Binding-site contacts:
Ligand atom O1B contacts residue TYR201 of chain 2.A at 3.4 Å.
Ligand atom C4 contacts residue ILE24 of chain 2.C at 4.0 Å (hydrophobic).
Ligand atom C31 contacts residue PRO177 of chain 2.A at 3.9 Å (hydrophobic).
Ligand atom C4B contacts residue ASN228 of chain 2.A at 4.0 Å.
Ligand atom C5 contacts residue PHE233 of chain 2.A at 3.9 Å (hydrophobic).
Ligand atom C4B contacts residue TRP203 of chain 2.A at 3.6 Å (hydrophobic).
Ligand atom C5A contacts residue ASN228 of chain 2.A at 4.0 Å.
Ligand atom C5B contacts residue ILE113 of chain 2.A at 3.5 Å (hydrophobic).
Ligand atom C6B contacts residue ILE113 of chain 2.A at 4.0 Å (hydrophobic).
Ligand atom N3A contacts residue ILE113 of chain 2.A at 3.7 Å.
Ligand atom C5 contacts residue PHE155 of chain 2.A at 3.9 Å (hydrophobic).
Ligand atom O1A contacts residue ASN228 of chain 2.A at 3.7 Å.
Ligand atom N3A contacts residue ASP112 of chain 2.A at 2.8 Å (salt-bridge).
Ligand atom O1 contacts residue PHE155 of chain 2.A at 3.5 Å.
Ligand atom C2A contacts residue TRP203 of chain 2.A at 3.6 Å (hydrophobic).
Ligand atom C5B contacts residue ILE111 of chain 2.A at 4.0 Å (hydrophobic).
Ligand atom C6C contacts residue TYR201 of chain 2.A at 4.0 Å (hydrophobic).
Ligand atom O1B contacts residue MET230 of chain 2.A at 4.0 Å.
Ligand atom C3B contacts residue TRP203 of chain 2.A at 3.2 Å (hydrophobic).
Ligand atom C3B contacts residue ASN228 of chain 2.A at 4.0 Å.
Ligand atom N2 contacts residue PHE155 of chain 2.A at 3.6 Å.
Ligand atom C4A contacts residue THR114 of chain 2.A at 3.6 Å.
Ligand atom C3C contacts residue PHE135 of chain 2.A at 3.8 Å (hydrophobic).
Ligand atom C4C contacts residue PHE135 of chain 2.A at 3.7 Å (hydrophobic).
Ligand atom C2B contacts residue TRP203 of chain 2.A at 4.1 Å (hydrophobic).
Ligand atom O1 contacts residue PHE233 of chain 2.A at 3.1 Å.
Ligand atom C2B contacts residue TYR201 of chain 2.A at 3.4 Å (hydrophobic).
Ligand atom C7C contacts residue MET230 of chain 2.A at 4.0 Å (hydrophobic).
Ligand atom O1A contacts residue TRP203 of chain 2.A at 3.3 Å.
Ligand atom C4A contacts residue ASP112 of chain 2.A at 3.0 Å.
Ligand atom N2 contacts residue PHE233 of chain 2.A at 3.8 Å.
Ligand atom C5B contacts residue ASP112 of chain 2.A at 3.9 Å.
Ligand atom C5C contacts residue ILE111 of chain 2.A at 3.7 Å (hydrophobic).
Ligand atom C31 contacts residue ILE24 of chain 2.C at 3.6 Å (hydrophobic).
Ligand atom C5C contacts residue PHE135 of chain 2.A at 3.5 Å (hydrophobic).
Ligand atom C4 contacts residue VAL190 of chain 2.A at 3.8 Å (hydrophobic).
Ligand atom C2C contacts residue VAL192 of chain 2.A at 3.7 Å (hydrophobic).
Ligand atom C3 contacts residue PHE155 of chain 2.A at 4.0 Å (hydrophobic).
Ligand atom C4C contacts residue VAL192 of chain 2.A at 3.5 Å (hydrophobic).
Ligand atom C31 contacts residue VAL179 of chain 2.A at 3.5 Å (hydrophobic).

Sequence of chain 2.C:
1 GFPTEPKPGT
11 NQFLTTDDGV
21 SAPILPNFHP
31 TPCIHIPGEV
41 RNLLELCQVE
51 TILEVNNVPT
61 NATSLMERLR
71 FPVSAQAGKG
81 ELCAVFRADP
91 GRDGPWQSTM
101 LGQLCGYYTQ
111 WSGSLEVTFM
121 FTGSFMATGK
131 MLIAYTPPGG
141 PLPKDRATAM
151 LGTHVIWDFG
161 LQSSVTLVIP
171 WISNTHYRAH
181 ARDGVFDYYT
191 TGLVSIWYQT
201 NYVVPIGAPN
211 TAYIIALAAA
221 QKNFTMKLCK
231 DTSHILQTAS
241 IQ

A small-molecule ligand and the protein it binds are described below.
Small molecule (SMILES): Cc1cc(CCCCCCCOc2ccc(C3=NCCO3)cc2)on1

Sequence of chain 2.A:
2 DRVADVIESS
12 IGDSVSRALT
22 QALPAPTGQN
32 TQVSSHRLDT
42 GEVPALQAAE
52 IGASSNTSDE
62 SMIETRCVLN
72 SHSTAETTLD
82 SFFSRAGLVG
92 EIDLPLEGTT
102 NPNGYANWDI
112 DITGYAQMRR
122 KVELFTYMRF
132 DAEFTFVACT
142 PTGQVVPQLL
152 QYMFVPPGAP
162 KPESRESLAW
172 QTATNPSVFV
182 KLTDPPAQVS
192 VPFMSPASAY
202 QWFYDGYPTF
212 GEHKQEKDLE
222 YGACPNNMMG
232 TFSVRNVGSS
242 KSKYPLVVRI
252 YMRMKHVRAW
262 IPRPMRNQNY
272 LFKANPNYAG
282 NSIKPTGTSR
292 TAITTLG